A small-molecule ligand and the protein it binds are described below.
Small molecule (SMILES): CC[C@H](C)[C@@H](C=O)NC(=O)[C@H](CC(=O)O)NC(=O)[C@H](CO)NC(=O)[C@@H](NC(=O)[C@H](COP(=O)(O)O)NC(=O)[C@H](CC(C)C)NC(=O)[C@H](CO)NC(=O)[C@@H](N)Cc1cnc[nH]1)[C@@H](C)O

Binding-site contacts:
Ligand atom CB contacts residue TRP235 of chain 1.B at 3.8 Å (hydrophobic).
Ligand atom O contacts residue VAL183 of chain 1.B at 3.2 Å.
Ligand atom N contacts residue GLU187 of chain 1.B at 3.5 Å (salt-bridge).
Ligand atom CB contacts residue ASN231 of chain 1.B at 3.8 Å.
Ligand atom CG2 contacts residue ASN180 of chain 1.B at 3.3 Å.
Ligand atom N contacts residue ASN231 of chain 1.B at 2.8 Å (h-bond).
Ligand atom OG contacts residue GLU187 of chain 1.B at 2.6 Å (salt-bridge).
Ligand atom N contacts residue LEU179 of chain 1.B at 3.8 Å.
Ligand atom O1P contacts residue ARG61 of chain 1.B at 3.1 Å (salt-bridge).
Ligand atom P contacts residue ARG61 of chain 1.B at 3.6 Å.
Ligand atom C contacts residue ASN231 of chain 1.B at 3.6 Å.
Ligand atom OG contacts residue TRP235 of chain 1.B at 2.9 Å (h-bond).
Ligand atom CA contacts residue ASN180 of chain 1.B at 3.6 Å.
Ligand atom CA contacts residue ASN231 of chain 1.B at 3.6 Å.
Ligand atom O contacts residue LEU227 of chain 1.B at 3.6 Å.
Ligand atom OG contacts residue LYS54 of chain 1.B at 3.5 Å.
Ligand atom CG2 contacts residue GLY176 of chain 1.B at 3.3 Å.
Ligand atom CB contacts residue GLU187 of chain 1.B at 3.4 Å.
Ligand atom CA contacts residue ASN180 of chain 1.B at 3.8 Å.
Ligand atom O2P contacts residue TYR135 of chain 1.B at 2.8 Å (h-bond).
Ligand atom C contacts residue LEU179 of chain 1.B at 3.7 Å (hydrophobic).
Ligand atom OG1 contacts residue LYS127 of chain 1.B at 3.1 Å (salt-bridge).
Ligand atom P contacts residue ARG134 of chain 1.B at 3.8 Å.
Ligand atom O2P contacts residue ARG134 of chain 1.B at 3.0 Å (salt-bridge).
Ligand atom CD1 contacts residue ASP230 of chain 1.B at 3.5 Å.
Ligand atom O1P contacts residue ARG134 of chain 1.B at 2.7 Å (salt-bridge).
Ligand atom CB contacts residue ASN180 of chain 1.B at 3.6 Å.
Ligand atom CB contacts residue ASN231 of chain 1.B at 3.4 Å.
Ligand atom OG1 contacts residue ASN180 of chain 1.B at 2.8 Å (h-bond).
Ligand atom O contacts residue ASN231 of chain 1.B at 2.7 Å (h-bond).
Ligand atom N contacts residue ASN180 of chain 1.B at 2.9 Å (h-bond).
Ligand atom C contacts residue ASN180 of chain 1.B at 3.7 Å.
Ligand atom O3P contacts residue ARG61 of chain 1.B at 2.6 Å (salt-bridge).
Ligand atom N contacts residue GLU187 of chain 1.B at 3.3 Å (salt-bridge).
Ligand atom C contacts residue ASN231 of chain 1.B at 3.8 Å.
Ligand atom CG2 contacts residue LEU227 of chain 1.B at 3.4 Å (hydrophobic).
Ligand atom CA contacts residue ASN231 of chain 1.B at 3.8 Å.
Ligand atom O contacts residue LEU179 of chain 1.B at 3.5 Å.
Ligand atom CB contacts residue ASN180 of chain 1.B at 3.4 Å.
Ligand atom CG contacts residue ASN231 of chain 1.B at 3.8 Å.

Sequence of chain 1.B:
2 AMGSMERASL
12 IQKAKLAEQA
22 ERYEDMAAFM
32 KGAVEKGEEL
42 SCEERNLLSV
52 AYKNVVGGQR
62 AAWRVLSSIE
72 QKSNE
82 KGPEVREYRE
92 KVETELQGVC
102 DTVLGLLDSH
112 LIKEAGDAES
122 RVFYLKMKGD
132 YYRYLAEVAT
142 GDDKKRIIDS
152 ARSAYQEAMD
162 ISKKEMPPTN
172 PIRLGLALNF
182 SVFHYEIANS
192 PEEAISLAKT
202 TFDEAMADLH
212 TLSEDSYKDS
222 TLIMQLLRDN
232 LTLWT